A small-molecule ligand and the protein it binds are described below.
Small molecule (SMILES): Cc1cc(CCCCCCCOc2ccc(C3=NCCO3)cc2)on1

Sequence of chain 6.A:
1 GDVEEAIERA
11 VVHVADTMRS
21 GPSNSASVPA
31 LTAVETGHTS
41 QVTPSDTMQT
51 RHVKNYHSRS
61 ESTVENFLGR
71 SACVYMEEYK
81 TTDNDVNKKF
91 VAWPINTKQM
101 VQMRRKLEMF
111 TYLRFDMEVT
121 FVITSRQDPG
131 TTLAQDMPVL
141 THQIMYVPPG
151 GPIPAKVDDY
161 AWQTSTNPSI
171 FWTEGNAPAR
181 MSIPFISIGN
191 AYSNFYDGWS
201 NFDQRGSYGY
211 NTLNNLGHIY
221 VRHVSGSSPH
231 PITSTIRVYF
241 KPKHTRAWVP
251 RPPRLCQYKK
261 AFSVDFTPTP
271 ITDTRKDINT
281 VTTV

Sequence of chain 6.C:
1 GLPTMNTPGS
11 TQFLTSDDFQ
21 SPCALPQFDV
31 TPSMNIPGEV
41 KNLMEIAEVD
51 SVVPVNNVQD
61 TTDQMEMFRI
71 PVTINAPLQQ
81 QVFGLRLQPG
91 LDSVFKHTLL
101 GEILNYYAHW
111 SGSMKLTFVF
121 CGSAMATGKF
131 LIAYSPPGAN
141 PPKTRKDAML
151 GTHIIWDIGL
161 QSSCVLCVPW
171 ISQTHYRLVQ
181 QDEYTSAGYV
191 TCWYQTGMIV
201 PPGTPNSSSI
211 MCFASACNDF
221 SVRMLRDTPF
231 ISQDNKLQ

Binding-site contacts:
Ligand atom C4B contacts residue ILE183 of chain 6.A at 4.0 Å (hydrophobic).
Ligand atom C2A contacts residue MET181 of chain 6.A at 3.7 Å (hydrophobic).
Ligand atom N2 contacts residue W711 of chain 6.F at 2.9 Å.
Ligand atom O1A contacts residue PHE121 of chain 6.A at 4.0 Å.
Ligand atom C4A contacts residue ALA24 of chain 6.C at 4.0 Å (hydrophobic).
Ligand atom O1 contacts residue THR97 of chain 6.A at 3.4 Å (h-bond).
Ligand atom C2B contacts residue ILE219 of chain 6.A at 3.8 Å (hydrophobic).
Ligand atom O1 contacts residue W711 of chain 6.F at 3.7 Å.
Ligand atom O1B contacts residue ILE95 of chain 6.A at 3.6 Å.
Ligand atom C31 contacts residue LEU216 of chain 6.A at 3.4 Å (hydrophobic).
Ligand atom C5B contacts residue TYR146 of chain 6.A at 3.4 Å (hydrophobic).
Ligand atom C6B contacts residue TYR146 of chain 6.A at 3.8 Å (hydrophobic).
Ligand atom C5A contacts residue ILE170 of chain 6.A at 3.8 Å (hydrophobic).
Ligand atom N3A contacts residue TYR146 of chain 6.A at 4.0 Å.
Ligand atom C6B contacts residue ILE183 of chain 6.A at 3.6 Å (hydrophobic).
Ligand atom C4 contacts residue TYR192 of chain 6.A at 3.5 Å (hydrophobic).
Ligand atom C5B contacts residue ILE183 of chain 6.A at 3.7 Å (hydrophobic).
Ligand atom C2A contacts residue TYR146 of chain 6.A at 3.7 Å (hydrophobic).
Ligand atom C31 contacts residue ASN214 of chain 6.A at 3.3 Å.
Ligand atom C4A contacts residue MET181 of chain 6.A at 3.6 Å (hydrophobic).
Ligand atom C1C contacts residue THR97 of chain 6.A at 3.9 Å.
Ligand atom C5A contacts residue PRO168 of chain 6.A at 4.0 Å (hydrophobic).
Ligand atom C3C contacts residue TYR192 of chain 6.A at 4.0 Å (hydrophobic).
Ligand atom N3A contacts residue ALA24 of chain 6.C at 3.8 Å.
Ligand atom C6C contacts residue ILE186 of chain 6.A at 3.9 Å (hydrophobic).
Ligand atom C4A contacts residue ILE170 of chain 6.A at 3.9 Å (hydrophobic).
Ligand atom C3B contacts residue ILE219 of chain 6.A at 3.8 Å (hydrophobic).
Ligand atom N2 contacts residue THR97 of chain 6.A at 3.7 Å.
Ligand atom C5A contacts residue ILE144 of chain 6.A at 3.7 Å (hydrophobic).
Ligand atom C1C contacts residue PHE115 of chain 6.A at 3.9 Å (hydrophobic).
Ligand atom C3C contacts residue LEU216 of chain 6.A at 3.7 Å (hydrophobic).
Ligand atom N3A contacts residue MET181 of chain 6.A at 3.3 Å.
Ligand atom C31 contacts residue W711 of chain 6.F at 3.0 Å.
Ligand atom C4C contacts residue MET117 of chain 6.A at 3.9 Å (hydrophobic).
Ligand atom C4B contacts residue TYR146 of chain 6.A at 3.7 Å (hydrophobic).
Ligand atom C1B contacts residue ILE183 of chain 6.A at 4.0 Å (hydrophobic).
Ligand atom C3 contacts residue W711 of chain 6.F at 3.3 Å.
Ligand atom C2C contacts residue LEU216 of chain 6.A at 3.7 Å (hydrophobic).
Ligand atom C4A contacts residue LEU14 of chain 7.C at 4.0 Å (hydrophobic).
Ligand atom C2C contacts residue THR97 of chain 6.A at 3.9 Å.

Sequence of chain 7.C:
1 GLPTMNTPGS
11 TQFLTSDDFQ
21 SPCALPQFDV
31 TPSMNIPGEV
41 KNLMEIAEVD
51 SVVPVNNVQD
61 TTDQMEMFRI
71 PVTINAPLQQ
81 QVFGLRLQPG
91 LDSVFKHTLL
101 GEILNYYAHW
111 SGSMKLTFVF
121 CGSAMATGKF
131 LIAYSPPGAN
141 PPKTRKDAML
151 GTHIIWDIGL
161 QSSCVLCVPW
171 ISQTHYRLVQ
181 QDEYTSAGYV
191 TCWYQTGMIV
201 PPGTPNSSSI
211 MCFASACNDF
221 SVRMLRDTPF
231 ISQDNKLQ